The protein below binds the small molecule below.
Small molecule (SMILES): CCCCCCCCCC(=O)N(CCO)C[C@@H](O)[C@@H](O)[C@@H](O)[C@@H](O)CO

Sequence of chain 1.B:
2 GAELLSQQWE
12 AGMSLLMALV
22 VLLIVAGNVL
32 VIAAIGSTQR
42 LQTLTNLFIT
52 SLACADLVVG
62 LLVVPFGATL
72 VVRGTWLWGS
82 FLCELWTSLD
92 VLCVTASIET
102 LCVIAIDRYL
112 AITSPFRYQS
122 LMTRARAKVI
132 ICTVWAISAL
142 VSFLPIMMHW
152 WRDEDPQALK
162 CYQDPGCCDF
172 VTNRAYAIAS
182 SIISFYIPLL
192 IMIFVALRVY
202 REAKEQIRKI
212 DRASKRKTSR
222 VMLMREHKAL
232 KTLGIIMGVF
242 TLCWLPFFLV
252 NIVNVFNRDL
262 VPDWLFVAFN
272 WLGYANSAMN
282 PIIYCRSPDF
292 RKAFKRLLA

Binding-site contacts:
Ligand atom C9 contacts residue LEU191 of chain 1.B at 4.4 Å (hydrophobic).
Ligand atom C0 contacts residue LEU191 of chain 1.B at 4.2 Å (hydrophobic).
Ligand atom C1 contacts residue TYR187 of chain 1.B at 4.4 Å (hydrophobic).
Ligand atom C27 contacts residue LEU250 of chain 1.B at 3.7 Å (hydrophobic).
Ligand atom C15 contacts residue TYR187 of chain 1.B at 4.4 Å (hydrophobic).
Ligand atom C24 contacts residue TYR187 of chain 1.B at 3.9 Å (hydrophobic).
Ligand atom C1 contacts residue ILE183 of chain 1.B at 4.2 Å (hydrophobic).
Ligand atom C21 contacts residue TYR187 of chain 1.B at 4.4 Å (hydrophobic).
Ligand atom C12 contacts residue TYR187 of chain 1.B at 4.0 Å (hydrophobic).
Ligand atom C18 contacts residue TYR187 of chain 1.B at 4.1 Å (hydrophobic).
Ligand atom C24 contacts residue LEU250 of chain 1.B at 3.8 Å (hydrophobic).
Ligand atom C0 contacts residue ILE188 of chain 1.B at 4.5 Å (hydrophobic).